Binding-site contacts:
Ligand atom C1' contacts residue LYS682 of chain 59.A at 4.5 Å.
Ligand atom O5' contacts residue TRP201 of chain 59.A at 3.6 Å.
Ligand atom O2 contacts residue LEU197 of chain 59.A at 4.0 Å.
Ligand atom C5' contacts residue TRP201 of chain 59.A at 3.5 Å (hydrophobic).
Ligand atom N1 contacts residue TRP201 of chain 59.A at 4.0 Å.
Ligand atom N4 contacts residue TRP201 of chain 59.A at 3.8 Å.
Ligand atom O2 contacts residue LYS682 of chain 59.A at 4.2 Å.
Ligand atom O2 contacts residue TRP201 of chain 59.A at 4.3 Å.
Ligand atom N3 contacts residue TRP201 of chain 59.A at 3.6 Å.
Ligand atom C4' contacts residue TRP201 of chain 59.A at 4.3 Å (hydrophobic).
Ligand atom C4 contacts residue TRP201 of chain 59.A at 3.3 Å (hydrophobic).
Ligand atom N4 contacts residue GLY198 of chain 59.A at 3.8 Å.
Ligand atom OP1 contacts residue PRO423 of chain 59.A at 3.6 Å.
Ligand atom C5 contacts residue TRP201 of chain 59.A at 3.4 Å (hydrophobic).
Ligand atom C3' contacts residue LYS682 of chain 59.A at 3.8 Å.
Ligand atom O3' contacts residue LYS682 of chain 59.A at 3.1 Å (salt-bridge).
Ligand atom C3' contacts residue TRP201 of chain 59.A at 4.1 Å (hydrophobic).
Ligand atom C2' contacts residue LYS682 of chain 59.A at 3.6 Å.
Ligand atom C2 contacts residue TRP201 of chain 59.A at 3.9 Å (hydrophobic).
Ligand atom O4' contacts residue TRP201 of chain 59.A at 4.5 Å.
Ligand atom C6 contacts residue TRP201 of chain 59.A at 3.5 Å (hydrophobic).
Ligand atom C2' contacts residue TRP201 of chain 59.A at 3.6 Å (hydrophobic).
Ligand atom N4 contacts residue ASP199 of chain 59.A at 4.0 Å.
Ligand atom C1' contacts residue TRP201 of chain 59.A at 4.5 Å (hydrophobic).

Sequence of chain 59.A:
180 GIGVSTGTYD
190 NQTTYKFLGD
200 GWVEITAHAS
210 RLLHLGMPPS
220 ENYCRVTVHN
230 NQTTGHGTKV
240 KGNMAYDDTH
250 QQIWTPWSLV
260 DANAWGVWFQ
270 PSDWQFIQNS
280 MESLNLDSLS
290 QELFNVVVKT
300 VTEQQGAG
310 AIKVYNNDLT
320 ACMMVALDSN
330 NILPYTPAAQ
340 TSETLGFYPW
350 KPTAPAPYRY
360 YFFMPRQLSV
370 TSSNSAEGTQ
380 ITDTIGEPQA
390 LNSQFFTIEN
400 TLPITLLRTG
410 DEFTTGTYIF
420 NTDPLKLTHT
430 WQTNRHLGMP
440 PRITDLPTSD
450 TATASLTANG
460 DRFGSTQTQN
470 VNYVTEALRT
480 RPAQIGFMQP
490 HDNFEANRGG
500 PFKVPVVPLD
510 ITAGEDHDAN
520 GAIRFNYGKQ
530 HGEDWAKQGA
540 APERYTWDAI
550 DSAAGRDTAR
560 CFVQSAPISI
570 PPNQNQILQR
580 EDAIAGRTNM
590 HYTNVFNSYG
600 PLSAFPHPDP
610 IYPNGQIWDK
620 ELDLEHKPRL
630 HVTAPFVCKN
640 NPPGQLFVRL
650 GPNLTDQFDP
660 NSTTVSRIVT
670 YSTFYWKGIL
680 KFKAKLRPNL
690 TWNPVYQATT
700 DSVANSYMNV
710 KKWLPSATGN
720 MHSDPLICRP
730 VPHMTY

A small-molecule ligand and the protein it binds are described below.
Small molecule (SMILES): Nc1ccn([C@H]2C[C@H](O)[C@@H](COP(=O)(O)O)O2)c(=O)n1